Binding-site contacts:
Ligand atom CZ contacts residue ARG65 of chain 1.A at 3.6 Å.
Ligand atom O contacts residue LYS54 of chain 1.A at 3.6 Å.
Ligand atom CA contacts residue QL01 of chain 1.H at 3.6 Å.
Ligand atom NH2 contacts residue ARG65 of chain 1.A at 3.4 Å (salt-bridge).
Ligand atom O contacts residue VAL51 of chain 1.A at 3.6 Å.
Ligand atom O3P contacts residue ARG134 of chain 1.A at 2.9 Å (salt-bridge).
Ligand atom NH2 contacts residue VAL183 of chain 1.A at 3.6 Å.
Ligand atom N contacts residue ASN231 of chain 1.A at 2.8 Å (h-bond).
Ligand atom OE1 contacts residue LYS54 of chain 1.A at 3.4 Å.
Ligand atom NE contacts residue GLU187 of chain 1.A at 2.9 Å (salt-bridge).
Ligand atom CA contacts residue ASN231 of chain 1.A at 3.5 Å.
Ligand atom N contacts residue ASN180 of chain 1.A at 2.8 Å (h-bond).
Ligand atom C contacts residue ASN231 of chain 1.A at 3.6 Å.
Ligand atom C contacts residue ASN180 of chain 1.A at 3.6 Å.
Ligand atom O1P contacts residue ARG61 of chain 1.A at 2.8 Å (salt-bridge).
Ligand atom C contacts residue LEU179 of chain 1.A at 3.6 Å (hydrophobic).
Ligand atom CB contacts residue QL01 of chain 1.H at 3.0 Å.
Ligand atom N contacts residue LEU179 of chain 1.A at 3.6 Å.
Ligand atom N contacts residue VAL51 of chain 1.A at 3.5 Å.
Ligand atom O2P contacts residue TYR135 of chain 1.A at 2.6 Å (h-bond).
Ligand atom CB contacts residue ASN180 of chain 1.A at 3.3 Å.
Ligand atom CB contacts residue QL01 of chain 1.H at 3.6 Å.
Ligand atom O contacts residue ASN231 of chain 1.A at 2.9 Å (h-bond).
Ligand atom NH2 contacts residue ARG61 of chain 1.A at 3.6 Å.
Ligand atom CA contacts residue ASN180 of chain 1.A at 3.5 Å.
Ligand atom NH2 contacts residue GLU187 of chain 1.A at 2.8 Å (salt-bridge).
Ligand atom O contacts residue LEU234 of chain 1.A at 3.4 Å.
Ligand atom O2P contacts residue ARG134 of chain 1.A at 2.9 Å (salt-bridge).
Ligand atom CB contacts residue ASN231 of chain 1.A at 3.5 Å.
Ligand atom SG contacts residue QL01 of chain 1.H at 2.0 Å (h-bond).
Ligand atom O3P contacts residue ARG61 of chain 1.A at 3.0 Å (salt-bridge).
Ligand atom CB contacts residue SER50 of chain 1.A at 3.6 Å.
Ligand atom C contacts residue VAL51 of chain 1.A at 3.6 Å (hydrophobic).
Ligand atom NZ contacts residue ASP230 of chain 1.A at 2.8 Å (salt-bridge).
Ligand atom O contacts residue VAL183 of chain 1.A at 3.3 Å.
Ligand atom NE contacts residue ARG65 of chain 1.A at 3.6 Å.
Ligand atom O contacts residue QL01 of chain 1.H at 3.2 Å.
Ligand atom CB contacts residue ASN180 of chain 1.A at 3.4 Å.
Ligand atom CZ contacts residue GLU187 of chain 1.A at 3.5 Å.
Ligand atom CD contacts residue GLU187 of chain 1.A at 3.6 Å.

This protein binds this small molecule.
Small molecule (SMILES): C[C@H](N)C(=O)N[C@@H](CCCN=C(N)N)C(=O)N[C@@H](CCCN=C(N)N)C(=O)N[C@@H](CCCCN)C(=O)N[C@@H](COP(=O)(O)O)C(=O)N[C@@H](CS)C(=O)N[C@@H](CCC(N)=O)C(=O)N[C@@H](C)C(N)=O

Sequence of chain 1.A:
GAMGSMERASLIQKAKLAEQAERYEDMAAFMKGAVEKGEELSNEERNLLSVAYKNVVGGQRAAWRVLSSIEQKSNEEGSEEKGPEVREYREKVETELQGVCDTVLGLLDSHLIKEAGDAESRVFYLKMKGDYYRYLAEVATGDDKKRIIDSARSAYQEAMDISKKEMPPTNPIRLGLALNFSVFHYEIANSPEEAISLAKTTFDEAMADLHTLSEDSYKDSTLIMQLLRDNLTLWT